Binding-site contacts:
Ligand atom O3 contacts residue TRP62 of chain 1.C at 3.6 Å (h-bond).
Ligand atom C1 contacts residue LYS15 of chain 1.C at 3.7 Å.
Ligand atom O2 contacts residue ALA63 of chain 1.C at 3.6 Å.
Ligand atom C5 contacts residue ARG344 of chain 1.C at 3.9 Å.
Ligand atom O5 contacts residue TYR155 of chain 1.C at 3.7 Å.
Ligand atom O3 contacts residue TRP340 of chain 1.C at 3.6 Å.
Ligand atom C6 contacts residue TRP340 of chain 1.C at 3.9 Å (hydrophobic).
Ligand atom O4 contacts residue ARG66 of chain 1.C at 2.5 Å (salt-bridge).
Ligand atom O2 contacts residue TRP62 of chain 1.C at 3.1 Å (h-bond).
Ligand atom O1 contacts residue ASN12 of chain 1.C at 3.9 Å.
Ligand atom C1 contacts residue TRP230 of chain 1.C at 3.9 Å (hydrophobic).
Ligand atom C6 contacts residue PRO154 of chain 1.C at 3.9 Å (hydrophobic).
Ligand atom O6 contacts residue PRO154 of chain 1.C at 3.4 Å.
Ligand atom O2 contacts residue LYS15 of chain 1.C at 2.8 Å (salt-bridge).
Ligand atom C2 contacts residue TRP62 of chain 1.C at 3.9 Å (hydrophobic).
Ligand atom O1 contacts residue LYS15 of chain 1.C at 2.9 Å (salt-bridge).
Ligand atom O2 contacts residue GLU111 of chain 1.C at 3.0 Å (salt-bridge).
Ligand atom O3 contacts residue GLU111 of chain 1.C at 4.0 Å.
Ligand atom C1 contacts residue ASP14 of chain 1.C at 3.8 Å.
Ligand atom O4 contacts residue ARG344 of chain 1.C at 3.8 Å.
Ligand atom O1 contacts residue ASP14 of chain 1.C at 2.9 Å (salt-bridge).
Ligand atom C3 contacts residue ASP65 of chain 1.C at 3.4 Å.
Ligand atom O6 contacts residue GLU153 of chain 1.C at 2.6 Å (salt-bridge).
Ligand atom C4 contacts residue ARG66 of chain 1.C at 3.8 Å.
Ligand atom C4 contacts residue TRP340 of chain 1.C at 3.6 Å (hydrophobic).
Ligand atom C6 contacts residue GLU153 of chain 1.C at 3.2 Å.
Ligand atom C6 contacts residue ARG344 of chain 1.C at 3.0 Å.
Ligand atom C2 contacts residue LYS15 of chain 1.C at 3.9 Å.
Ligand atom C2 contacts residue ASP65 of chain 1.C at 3.3 Å.
Ligand atom O6 contacts residue ARG344 of chain 1.C at 3.8 Å.
Ligand atom O3 contacts residue ARG66 of chain 1.C at 3.1 Å (salt-bridge).
Ligand atom C2 contacts residue TRP340 of chain 1.C at 4.0 Å (hydrophobic).
Ligand atom C3 contacts residue TRP62 of chain 1.C at 3.5 Å (hydrophobic).
Ligand atom O2 contacts residue ASP65 of chain 1.C at 2.8 Å (salt-bridge).
Ligand atom C3 contacts residue ARG66 of chain 1.C at 3.9 Å.
Ligand atom O3 contacts residue ASP65 of chain 1.C at 2.2 Å (salt-bridge).
Ligand atom C2 contacts residue GLU111 of chain 1.C at 3.7 Å.
Ligand atom O6 contacts residue PHE156 of chain 1.C at 3.9 Å.
Ligand atom O6 contacts residue TYR155 of chain 1.C at 3.6 Å (h-bond).
Ligand atom O3 contacts residue ALA63 of chain 1.C at 3.5 Å.

Sequence of chain 1.C:
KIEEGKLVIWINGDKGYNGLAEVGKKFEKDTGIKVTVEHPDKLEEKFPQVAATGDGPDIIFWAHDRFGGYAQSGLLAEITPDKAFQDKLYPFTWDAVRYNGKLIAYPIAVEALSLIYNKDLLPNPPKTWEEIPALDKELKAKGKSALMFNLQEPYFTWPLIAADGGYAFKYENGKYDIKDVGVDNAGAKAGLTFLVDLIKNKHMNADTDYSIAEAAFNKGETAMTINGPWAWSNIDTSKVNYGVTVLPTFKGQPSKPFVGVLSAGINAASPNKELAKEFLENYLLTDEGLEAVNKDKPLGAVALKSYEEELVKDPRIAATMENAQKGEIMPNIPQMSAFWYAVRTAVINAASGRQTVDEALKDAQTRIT

The protein below binds the small molecule below.
Small molecule (SMILES): OC[C@H]1O[C@H](O[C@H]2[C@H](O)[C@@H](O)[C@@H](O)O[C@@H]2CO)[C@H](O)[C@@H](O)[C@@H]1O